Sequence of chain 1.A:
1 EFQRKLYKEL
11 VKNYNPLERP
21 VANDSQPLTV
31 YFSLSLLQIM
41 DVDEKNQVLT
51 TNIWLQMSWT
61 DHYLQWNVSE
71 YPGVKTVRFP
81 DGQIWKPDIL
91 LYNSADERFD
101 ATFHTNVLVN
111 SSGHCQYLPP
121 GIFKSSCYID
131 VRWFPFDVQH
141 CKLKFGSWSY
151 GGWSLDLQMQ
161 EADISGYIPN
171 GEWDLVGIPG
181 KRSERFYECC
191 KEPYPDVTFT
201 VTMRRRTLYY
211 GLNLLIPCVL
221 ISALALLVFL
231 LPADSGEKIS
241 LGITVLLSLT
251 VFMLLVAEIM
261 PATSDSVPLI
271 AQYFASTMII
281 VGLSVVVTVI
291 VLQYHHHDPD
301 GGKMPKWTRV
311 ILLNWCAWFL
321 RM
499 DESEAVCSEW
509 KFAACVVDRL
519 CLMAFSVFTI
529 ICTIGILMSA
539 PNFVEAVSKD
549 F

A protein and the small-molecule ligand that binds it are described below.
Small molecule (SMILES): COc1cc(OC)c(NC(=O)Nc2cc(C)on2)cc1Cl

Sequence of chain 1.B:
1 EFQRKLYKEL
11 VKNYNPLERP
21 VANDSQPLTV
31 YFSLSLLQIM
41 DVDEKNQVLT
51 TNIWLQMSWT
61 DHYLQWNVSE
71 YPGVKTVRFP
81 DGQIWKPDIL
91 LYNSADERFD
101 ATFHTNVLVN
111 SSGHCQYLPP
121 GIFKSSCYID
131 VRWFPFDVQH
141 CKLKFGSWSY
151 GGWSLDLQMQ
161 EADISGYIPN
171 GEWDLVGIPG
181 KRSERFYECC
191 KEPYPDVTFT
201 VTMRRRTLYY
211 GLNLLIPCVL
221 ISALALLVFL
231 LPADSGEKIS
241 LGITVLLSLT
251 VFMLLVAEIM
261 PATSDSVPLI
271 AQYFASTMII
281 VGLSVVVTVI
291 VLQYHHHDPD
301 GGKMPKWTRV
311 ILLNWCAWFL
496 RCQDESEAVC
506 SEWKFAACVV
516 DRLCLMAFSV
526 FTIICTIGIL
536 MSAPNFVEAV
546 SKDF

Binding-site contacts:
Ligand atom C19 contacts residue MET253 of chain 1.A at 4.0 Å (hydrophobic).
Ligand atom C16 contacts residue VAL267 of chain 1.A at 3.6 Å (hydrophobic).
Ligand atom C16 contacts residue ALA275 of chain 1.A at 3.8 Å (hydrophobic).
Ligand atom C13 contacts residue ASN213 of chain 1.B at 3.8 Å.
Ligand atom C15 contacts residue VAL267 of chain 1.A at 4.0 Å (hydrophobic).
Ligand atom O17 contacts residue ALA271 of chain 1.A at 3.3 Å.
Ligand atom C10 contacts residue MET253 of chain 1.A at 3.8 Å (hydrophobic).
Ligand atom C03 contacts residue THR250 of chain 1.A at 4.0 Å.
Ligand atom O11 contacts residue LEU212 of chain 1.B at 3.6 Å (h-bond).
Ligand atom N09 contacts residue ASN213 of chain 1.B at 3.6 Å.
Ligand atom C08 contacts residue ASN213 of chain 1.B at 3.8 Å.
Ligand atom C07 contacts residue LEU254 of chain 1.A at 3.4 Å (hydrophobic).
Ligand atom C14 contacts residue ALA275 of chain 1.A at 3.8 Å (hydrophobic).
Ligand atom C15 contacts residue ALA271 of chain 1.A at 4.0 Å (hydrophobic).
Ligand atom CL1 contacts residue MET278 of chain 1.A at 3.4 Å.
Ligand atom O17 contacts residue VAL267 of chain 1.A at 3.3 Å.
Ligand atom C01 contacts residue PHE252 of chain 1.B at 3.7 Å (hydrophobic).
Ligand atom C01 contacts residue THR250 of chain 1.A at 3.0 Å.
Ligand atom C10 contacts residue ASN213 of chain 1.B at 4.0 Å.
Ligand atom C07 contacts residue ASN213 of chain 1.B at 3.7 Å.
Ligand atom C01 contacts residue LEU254 of chain 1.A at 3.9 Å (hydrophobic).
Ligand atom O06 contacts residue MET253 of chain 1.A at 3.6 Å.
Ligand atom N12 contacts residue MET253 of chain 1.A at 3.5 Å.
Ligand atom N09 contacts residue MET253 of chain 1.A at 3.2 Å.
Ligand atom C05 contacts residue ASN213 of chain 1.B at 3.7 Å.
Ligand atom O02 contacts residue PHE252 of chain 1.B at 3.6 Å.
Ligand atom N12 contacts residue ASN213 of chain 1.B at 3.6 Å.
Ligand atom C03 contacts residue PHE252 of chain 1.B at 3.7 Å (hydrophobic).
Ligand atom C04 contacts residue LEU254 of chain 1.A at 3.6 Å (hydrophobic).
Ligand atom O06 contacts residue ASN213 of chain 1.B at 3.6 Å (h-bond).
Ligand atom C13 contacts residue LEU212 of chain 1.B at 3.9 Å (hydrophobic).
Ligand atom C19 contacts residue PRO217 of chain 1.B at 3.6 Å (hydrophobic).
Ligand atom N18 contacts residue ASN213 of chain 1.B at 3.3 Å (h-bond).
Ligand atom N18 contacts residue ALA271 of chain 1.A at 3.4 Å.
Ligand atom C10 contacts residue LEU212 of chain 1.B at 3.7 Å (hydrophobic).
Ligand atom C05 contacts residue MET253 of chain 1.A at 3.6 Å (hydrophobic).
Ligand atom C08 contacts residue MET253 of chain 1.A at 3.4 Å (hydrophobic).
Ligand atom O02 contacts residue THR250 of chain 1.A at 3.2 Å.
Ligand atom N12 contacts residue LEU212 of chain 1.B at 3.7 Å.
Ligand atom C20 contacts residue PRO217 of chain 1.B at 3.8 Å (hydrophobic).